Binding-site contacts:
Ligand atom O4 contacts residue HIS285 of chain 1.B at 2.7 Å (h-bond).
Ligand atom O5 contacts residue ALA77 of chain 1.B at 2.9 Å (h-bond).
Ligand atom O4 contacts residue NDP1 of chain 1.E at 3.1 Å.
Ligand atom C2 contacts residue NDP1 of chain 1.E at 3.4 Å.
Ligand atom C1 contacts residue TRP56 of chain 1.B at 3.9 Å (hydrophobic).
Ligand atom O6 contacts residue TRP56 of chain 1.B at 4.1 Å.
Ligand atom O6 contacts residue NDP1 of chain 1.E at 3.7 Å.
Ligand atom C1 contacts residue GLY76 of chain 1.B at 3.9 Å.
Ligand atom C2 contacts residue HIS285 of chain 1.B at 3.5 Å.
Ligand atom O6 contacts residue ALA288 of chain 1.B at 4.4 Å.
Ligand atom O3 contacts residue GLY76 of chain 1.B at 3.8 Å.
Ligand atom C1 contacts residue ARG237 of chain 1.B at 3.7 Å.
Ligand atom C1 contacts residue GLY78 of chain 1.B at 3.9 Å.
Ligand atom C2 contacts residue ARG237 of chain 1.B at 3.8 Å.
Ligand atom O3 contacts residue GLY78 of chain 1.B at 2.8 Å (h-bond).
Ligand atom O3 contacts residue ARG237 of chain 1.B at 2.8 Å (salt-bridge).
Ligand atom O5 contacts residue NDP1 of chain 1.E at 3.3 Å.
Ligand atom O3 contacts residue TRP56 of chain 1.B at 3.6 Å.
Ligand atom O6 contacts residue HIS285 of chain 1.B at 3.5 Å (h-bond).
Ligand atom O3 contacts residue NDP1 of chain 1.E at 3.8 Å.
Ligand atom C1 contacts residue NDP1 of chain 1.E at 3.4 Å.
Ligand atom O5 contacts residue LEU101 of chain 1.B at 4.2 Å.
Ligand atom O3 contacts residue ALA77 of chain 1.B at 3.2 Å (h-bond).
Ligand atom O4 contacts residue ARG237 of chain 1.B at 2.7 Å (salt-bridge).
Ligand atom C1 contacts residue ALA77 of chain 1.B at 3.5 Å (hydrophobic).
Ligand atom O5 contacts residue GLY76 of chain 1.B at 3.3 Å.
Ligand atom O4 contacts residue TRP56 of chain 1.B at 4.1 Å.
Ligand atom O5 contacts residue GLY78 of chain 1.B at 4.2 Å.
Ligand atom C2 contacts residue TRP56 of chain 1.B at 3.8 Å (hydrophobic).

Sequence of chain 1.B:
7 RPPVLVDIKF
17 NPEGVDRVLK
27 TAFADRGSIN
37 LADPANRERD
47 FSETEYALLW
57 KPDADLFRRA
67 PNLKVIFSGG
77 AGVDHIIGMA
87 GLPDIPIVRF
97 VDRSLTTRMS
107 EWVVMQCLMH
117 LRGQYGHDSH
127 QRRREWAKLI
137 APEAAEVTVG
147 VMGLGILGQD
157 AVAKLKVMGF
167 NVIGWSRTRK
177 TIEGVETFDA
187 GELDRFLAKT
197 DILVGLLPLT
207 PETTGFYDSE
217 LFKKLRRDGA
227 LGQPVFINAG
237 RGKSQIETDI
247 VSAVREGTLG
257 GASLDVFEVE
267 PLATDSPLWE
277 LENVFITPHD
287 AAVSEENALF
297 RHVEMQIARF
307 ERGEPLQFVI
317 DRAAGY

This protein binds this small molecule.
Small molecule (SMILES): O=C(O)C(=O)O